This small molecule binds to this protein.
Small molecule (SMILES): CC(=O)N[C@@H]1[C@@H](O)[C@H](O)[C@@H](CO)O[C@H]1O

Sequence of chain 1.B:
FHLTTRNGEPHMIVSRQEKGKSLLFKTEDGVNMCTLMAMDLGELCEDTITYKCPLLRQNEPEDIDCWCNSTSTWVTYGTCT

Sequence of chain 1.A:
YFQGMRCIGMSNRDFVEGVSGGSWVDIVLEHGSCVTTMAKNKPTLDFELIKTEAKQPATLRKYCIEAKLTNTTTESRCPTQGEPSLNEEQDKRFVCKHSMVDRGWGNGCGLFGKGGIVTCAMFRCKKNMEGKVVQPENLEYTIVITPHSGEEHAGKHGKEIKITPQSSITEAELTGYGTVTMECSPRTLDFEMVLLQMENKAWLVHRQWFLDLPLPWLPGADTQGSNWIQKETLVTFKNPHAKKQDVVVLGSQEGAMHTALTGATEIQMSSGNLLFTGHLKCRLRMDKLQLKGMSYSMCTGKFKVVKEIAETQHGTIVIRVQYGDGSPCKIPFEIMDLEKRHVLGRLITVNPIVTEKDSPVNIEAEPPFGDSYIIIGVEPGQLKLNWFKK

Binding-site contacts:
Ligand atom C8 contacts residue ASN75 of chain 1.A at 3.0 Å.
Ligand atom C7 contacts residue ASN75 of chain 1.A at 2.8 Å.
Ligand atom O7 contacts residue ASN75 of chain 1.A at 3.2 Å (h-bond).
Ligand atom C2 contacts residue ASN75 of chain 1.A at 2.6 Å.
Ligand atom O5 contacts residue ASN75 of chain 1.A at 2.1 Å (h-bond).
Ligand atom O6 contacts residue ASN75 of chain 1.A at 3.8 Å.
Ligand atom O5 contacts residue THR48 of chain 1.B at 4.0 Å.
Ligand atom C7 contacts residue MET126 of chain 1.A at 3.8 Å (hydrophobic).
Ligand atom C3 contacts residue ASN75 of chain 1.A at 3.5 Å.
Ligand atom O6 contacts residue THR48 of chain 1.B at 4.0 Å.
Ligand atom C6 contacts residue CYS45 of chain 1.B at 4.4 Å (hydrophobic).
Ligand atom C6 contacts residue NAG1 of chain 1.N at 3.4 Å.
Ligand atom C6 contacts residue THR48 of chain 1.B at 4.4 Å.
Ligand atom C4 contacts residue ASN75 of chain 1.A at 4.0 Å.
Ligand atom C2 contacts residue NAG1 of chain 1.N at 4.1 Å.
Ligand atom O3 contacts residue NAG1 of chain 1.N at 2.4 Å (h-bond).
Ligand atom C6 contacts residue ASN75 of chain 1.A at 3.8 Å.
Ligand atom O7 contacts residue MET126 of chain 1.A at 3.1 Å.
Ligand atom O4 contacts residue NAG1 of chain 1.N at 1.6 Å.
Ligand atom N2 contacts residue ASN75 of chain 1.A at 3.0 Å (h-bond).
Ligand atom C1 contacts residue ASN75 of chain 1.A at 1.3 Å.
Ligand atom O6 contacts residue GLU46 of chain 1.B at 3.8 Å.
Ligand atom C5 contacts residue NAG1 of chain 1.N at 3.7 Å.
Ligand atom C4 contacts residue NAG1 of chain 1.N at 2.9 Å.
Ligand atom C3 contacts residue NAG1 of chain 1.N at 3.3 Å.
Ligand atom C8 contacts residue PHE98 of chain 1.A at 3.6 Å (hydrophobic).
Ligand atom C5 contacts residue ASN75 of chain 1.A at 3.2 Å.
Ligand atom O6 contacts residue CYS45 of chain 1.B at 3.4 Å (h-bond).
Ligand atom C8 contacts residue MET126 of chain 1.A at 3.7 Å (hydrophobic).
Ligand atom O6 contacts residue NAG1 of chain 1.N at 4.1 Å.